Binding-site contacts:
Ligand atom C6 contacts residue GLN799 of chain 1.C at 3.8 Å.
Ligand atom O5 contacts residue ASN796 of chain 1.C at 2.3 Å (h-bond).
Ligand atom C1 contacts residue SER798 of chain 1.C at 3.5 Å.
Ligand atom C4 contacts residue ASN796 of chain 1.C at 4.2 Å.
Ligand atom C1 contacts residue ASN796 of chain 1.C at 1.4 Å.
Ligand atom C5 contacts residue ASN796 of chain 1.C at 3.6 Å.
Ligand atom C7 contacts residue ASN796 of chain 1.C at 4.0 Å.
Ligand atom C8 contacts residue GLN799 of chain 1.C at 4.3 Å.
Ligand atom C2 contacts residue ASN796 of chain 1.C at 2.5 Å.
Ligand atom C6 contacts residue SER798 of chain 1.C at 4.0 Å.
Ligand atom N2 contacts residue ASN796 of chain 1.C at 3.0 Å (h-bond).
Ligand atom O5 contacts residue SER798 of chain 1.C at 3.4 Å (h-bond).
Ligand atom O7 contacts residue ASN796 of chain 1.C at 4.4 Å.
Ligand atom C3 contacts residue ASN796 of chain 1.C at 3.9 Å.
Ligand atom C5 contacts residue SER798 of chain 1.C at 3.4 Å.

A small-molecule ligand and the protein it binds are described below.
Small molecule (SMILES): CC(=O)N[C@H]1[C@H](O[C@H]2[C@H](O)[C@@H](NC(C)=O)CO[C@@H]2CO)O[C@H](CO)[C@@H](O)[C@@H]1O

Sequence of chain 1.C:
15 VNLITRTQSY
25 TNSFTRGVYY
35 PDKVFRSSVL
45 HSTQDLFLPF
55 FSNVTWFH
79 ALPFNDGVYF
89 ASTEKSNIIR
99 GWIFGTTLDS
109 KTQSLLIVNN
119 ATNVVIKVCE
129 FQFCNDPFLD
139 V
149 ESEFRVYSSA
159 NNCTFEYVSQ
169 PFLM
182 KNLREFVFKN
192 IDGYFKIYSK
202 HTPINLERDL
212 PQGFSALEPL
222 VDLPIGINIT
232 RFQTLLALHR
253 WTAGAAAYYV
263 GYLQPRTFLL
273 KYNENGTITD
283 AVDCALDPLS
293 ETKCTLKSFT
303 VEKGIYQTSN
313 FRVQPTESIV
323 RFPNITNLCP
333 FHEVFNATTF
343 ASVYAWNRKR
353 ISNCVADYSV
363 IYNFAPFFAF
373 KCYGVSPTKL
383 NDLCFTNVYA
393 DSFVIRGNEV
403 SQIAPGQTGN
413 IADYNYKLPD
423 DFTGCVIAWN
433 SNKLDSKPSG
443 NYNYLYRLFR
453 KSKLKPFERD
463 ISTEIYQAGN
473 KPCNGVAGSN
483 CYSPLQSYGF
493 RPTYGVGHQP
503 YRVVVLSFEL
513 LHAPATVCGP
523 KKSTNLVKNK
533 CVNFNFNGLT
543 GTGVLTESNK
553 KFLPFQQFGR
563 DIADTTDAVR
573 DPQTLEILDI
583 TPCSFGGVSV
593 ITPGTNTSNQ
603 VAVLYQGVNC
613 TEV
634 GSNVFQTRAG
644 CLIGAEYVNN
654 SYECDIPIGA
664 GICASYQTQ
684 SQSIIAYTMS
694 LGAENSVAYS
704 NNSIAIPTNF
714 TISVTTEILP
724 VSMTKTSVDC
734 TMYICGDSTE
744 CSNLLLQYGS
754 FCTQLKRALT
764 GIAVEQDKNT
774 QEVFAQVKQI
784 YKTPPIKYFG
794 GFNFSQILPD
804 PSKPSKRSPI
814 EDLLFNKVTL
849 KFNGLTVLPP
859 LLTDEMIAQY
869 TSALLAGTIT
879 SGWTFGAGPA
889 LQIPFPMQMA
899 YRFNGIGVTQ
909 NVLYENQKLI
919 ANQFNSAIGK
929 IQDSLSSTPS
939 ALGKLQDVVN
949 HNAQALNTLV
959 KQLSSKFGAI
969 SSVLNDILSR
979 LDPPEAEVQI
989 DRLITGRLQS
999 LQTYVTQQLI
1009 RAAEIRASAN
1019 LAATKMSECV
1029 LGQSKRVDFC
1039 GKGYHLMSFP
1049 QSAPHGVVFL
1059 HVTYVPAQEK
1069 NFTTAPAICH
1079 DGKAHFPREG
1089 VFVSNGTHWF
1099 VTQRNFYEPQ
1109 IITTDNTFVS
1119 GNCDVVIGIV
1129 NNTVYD